The protein below binds the small molecule below.
Small molecule (SMILES): CC(C)(C)n1[nH+]c(-c2ccc(Cl)cc2)c2c(N)ncnc21

Sequence of chain 1.B:
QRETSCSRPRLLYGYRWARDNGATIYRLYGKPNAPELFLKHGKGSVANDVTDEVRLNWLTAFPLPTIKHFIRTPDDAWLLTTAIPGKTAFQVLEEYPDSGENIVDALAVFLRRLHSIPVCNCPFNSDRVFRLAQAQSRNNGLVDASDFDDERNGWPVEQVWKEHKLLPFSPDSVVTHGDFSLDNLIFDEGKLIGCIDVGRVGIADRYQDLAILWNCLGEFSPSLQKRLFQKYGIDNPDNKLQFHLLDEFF

Binding-site contacts:
Ligand atom C3 contacts residue ILE216 of chain 1.B at 3.8 Å (hydrophobic).
Ligand atom C6 contacts residue PHE54 of chain 1.B at 3.4 Å (hydrophobic).
Ligand atom N4 contacts residue ALA101 of chain 1.B at 3.6 Å.
Ligand atom C23 contacts residue ILE216 of chain 1.B at 4.0 Å (hydrophobic).
Ligand atom C25 contacts residue ILE41 of chain 1.B at 3.7 Å (hydrophobic).
Ligand atom N25 contacts residue PHE54 of chain 1.B at 3.8 Å.
Ligand atom C1 contacts residue PHE54 of chain 1.B at 3.7 Å (hydrophobic).
Ligand atom C1 contacts residue ILE216 of chain 1.B at 3.9 Å (hydrophobic).
Ligand atom C8 contacts residue PHE54 of chain 1.B at 3.8 Å (hydrophobic).
Ligand atom C23 contacts residue ASP217 of chain 1.B at 3.5 Å.
Ligand atom C3 contacts residue THR100 of chain 1.B at 3.9 Å.
Ligand atom N4 contacts residue ILE216 of chain 1.B at 3.9 Å.
Ligand atom N2 contacts residue PHE54 of chain 1.B at 3.7 Å.
Ligand atom C24 contacts residue PHE54 of chain 1.B at 3.8 Å (hydrophobic).
Ligand atom N9 contacts residue ILE216 of chain 1.B at 3.5 Å.
Ligand atom C6 contacts residue ILE216 of chain 1.B at 3.8 Å (hydrophobic).
Ligand atom N25 contacts residue ILE102 of chain 1.B at 2.9 Å (h-bond).
Ligand atom C14 contacts residue THR106 of chain 1.B at 3.8 Å.
Ligand atom C3 contacts residue PHE54 of chain 1.B at 3.7 Å (hydrophobic).
Ligand atom C5 contacts residue PHE54 of chain 1.B at 3.4 Å (hydrophobic).
Ligand atom C11 contacts residue ILE216 of chain 1.B at 4.1 Å (hydrophobic).
Ligand atom C15 contacts residue THR106 of chain 1.B at 4.2 Å.
Ligand atom C3 contacts residue ILE102 of chain 1.B at 4.0 Å (hydrophobic).
Ligand atom CL contacts residue THR106 of chain 1.B at 3.8 Å.
Ligand atom N4 contacts residue PHE54 of chain 1.B at 3.7 Å.
Ligand atom N4 contacts residue THR100 of chain 1.B at 4.2 Å.
Ligand atom C3 contacts residue ALA101 of chain 1.B at 4.1 Å (hydrophobic).
Ligand atom N10 contacts residue ILE216 of chain 1.B at 3.7 Å.
Ligand atom N2 contacts residue PRO83 of chain 1.B at 4.2 Å.
Ligand atom C12 contacts residue ILE206 of chain 1.B at 4.1 Å (hydrophobic).
Ligand atom N2 contacts residue ILE216 of chain 1.B at 3.9 Å.
Ligand atom C11 contacts residue PHE54 of chain 1.B at 4.1 Å (hydrophobic).
Ligand atom C8 contacts residue ILE216 of chain 1.B at 3.5 Å (hydrophobic).
Ligand atom C5 contacts residue ILE102 of chain 1.B at 3.8 Å (hydrophobic).
Ligand atom C13 contacts residue GLY104 of chain 1.B at 4.2 Å.
Ligand atom N4 contacts residue ILE102 of chain 1.B at 3.1 Å (h-bond).
Ligand atom C24 contacts residue ILE41 of chain 1.B at 4.1 Å (hydrophobic).
Ligand atom CL contacts residue GLN109 of chain 1.B at 3.1 Å.
Ligand atom C3 contacts residue PRO83 of chain 1.B at 3.6 Å (hydrophobic).
Ligand atom C5 contacts residue ILE216 of chain 1.B at 4.0 Å (hydrophobic).